Binding-site contacts:
Ligand atom O5P contacts residue SER454 of chain 2.A at 3.3 Å (h-bond).
Ligand atom O5P contacts residue THR452 of chain 2.A at 2.8 Å (h-bond).
Ligand atom P2 contacts residue SER454 of chain 2.A at 3.5 Å.
Ligand atom C6 contacts residue LYS453 of chain 2.A at 4.1 Å.
Ligand atom O6 contacts residue SER457 of chain 2.A at 3.3 Å (h-bond).
Ligand atom O6P contacts residue THR452 of chain 2.A at 2.9 Å (h-bond).
Ligand atom O5P contacts residue ARG456 of chain 2.A at 3.2 Å (salt-bridge).
Ligand atom C6 contacts residue THR542 of chain 2.A at 4.0 Å.
Ligand atom O6 contacts residue THR452 of chain 2.A at 3.3 Å (h-bond).
Ligand atom P2 contacts residue GLY455 of chain 2.A at 4.5 Å.
Ligand atom P2 contacts residue SER457 of chain 2.A at 4.0 Å.
Ligand atom P2 contacts residue THR452 of chain 2.A at 3.1 Å.
Ligand atom O6P contacts residue GLY455 of chain 2.A at 3.8 Å.
Ligand atom O5P contacts residue LYS453 of chain 2.A at 4.5 Å.
Ligand atom C6 contacts residue THR452 of chain 2.A at 4.0 Å.
Ligand atom O6 contacts residue LEU451 of chain 2.A at 3.9 Å.
Ligand atom P2 contacts residue LYS453 of chain 2.A at 3.8 Å.
Ligand atom O6P contacts residue SER454 of chain 2.A at 2.6 Å (h-bond).
Ligand atom O6P contacts residue LYS453 of chain 2.A at 2.7 Å (salt-bridge).
Ligand atom C6 contacts residue SER457 of chain 2.A at 4.3 Å.
Ligand atom C6 contacts residue LEU451 of chain 2.A at 4.0 Å (hydrophobic).
Ligand atom O5P contacts residue SER457 of chain 2.A at 2.9 Å (h-bond).
Ligand atom O6 contacts residue THR542 of chain 2.A at 4.0 Å.
Ligand atom O5P contacts residue GLY455 of chain 2.A at 3.8 Å.
Ligand atom O6 contacts residue LYS453 of chain 2.A at 3.8 Å.
Ligand atom O4P contacts residue SER454 of chain 2.A at 3.7 Å.

A small-molecule ligand and the protein it binds are described below.
Small molecule (SMILES): O=P(O)(O)OC[C@H]1O[C@](O)(COP(=O)(O)O)[C@@H](O)[C@@H]1O

Sequence of chain 2.A:
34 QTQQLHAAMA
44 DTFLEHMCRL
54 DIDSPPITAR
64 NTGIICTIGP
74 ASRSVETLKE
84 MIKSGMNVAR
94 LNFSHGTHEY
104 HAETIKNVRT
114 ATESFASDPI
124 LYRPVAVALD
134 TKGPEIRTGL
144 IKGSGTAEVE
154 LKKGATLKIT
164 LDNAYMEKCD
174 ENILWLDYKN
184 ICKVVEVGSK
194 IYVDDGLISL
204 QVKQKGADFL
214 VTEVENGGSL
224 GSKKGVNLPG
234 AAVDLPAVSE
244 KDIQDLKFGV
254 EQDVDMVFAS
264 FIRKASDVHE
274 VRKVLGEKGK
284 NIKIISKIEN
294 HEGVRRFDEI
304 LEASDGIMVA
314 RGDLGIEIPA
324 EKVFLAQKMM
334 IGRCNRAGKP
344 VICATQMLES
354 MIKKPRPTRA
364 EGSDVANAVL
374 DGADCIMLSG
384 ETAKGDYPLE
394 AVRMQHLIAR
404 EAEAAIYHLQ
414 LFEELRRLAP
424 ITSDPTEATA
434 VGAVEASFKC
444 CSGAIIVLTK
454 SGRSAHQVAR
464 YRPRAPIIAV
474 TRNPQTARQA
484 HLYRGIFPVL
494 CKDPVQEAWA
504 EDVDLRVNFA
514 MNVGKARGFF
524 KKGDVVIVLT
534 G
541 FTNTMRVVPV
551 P